A protein and the small-molecule ligand that binds it are described below.
Small molecule (SMILES): O=C(Cc1ccc(Cl)cc1)N1CCC2(CC1)Oc1ccccc1O2

Binding-site contacts:
Ligand atom C12 contacts residue GLU123 of chain 1.A at 3.1 Å.
Ligand atom C9 contacts residue PHE213 of chain 1.A at 3.7 Å (hydrophobic).
Ligand atom CL contacts residue BOG1 of chain 1.I at 4.1 Å.
Ligand atom C20 contacts residue BOG1 of chain 1.I at 3.9 Å.
Ligand atom CL contacts residue TRP266 of chain 1.A at 3.6 Å.
Ligand atom C3 contacts residue MET208 of chain 1.A at 3.7 Å (hydrophobic).
Ligand atom O5 contacts residue MET208 of chain 1.A at 4.1 Å.
Ligand atom C14 contacts residue HIS212 of chain 1.A at 4.2 Å.
Ligand atom O4 contacts residue TYR269 of chain 1.A at 3.6 Å.
Ligand atom O13 contacts residue MET208 of chain 1.A at 3.5 Å.
Ligand atom C19 contacts residue PHE213 of chain 1.A at 4.0 Å (hydrophobic).
Ligand atom C21 contacts residue TYR269 of chain 1.A at 3.4 Å (hydrophobic).
Ligand atom C19 contacts residue LEU126 of chain 1.A at 3.7 Å (hydrophobic).
Ligand atom C17 contacts residue LEU126 of chain 1.A at 3.5 Å (hydrophobic).
Ligand atom C11 contacts residue PHE213 of chain 1.A at 3.5 Å (hydrophobic).
Ligand atom C8 contacts residue TYR192 of chain 1.A at 3.2 Å (hydrophobic).
Ligand atom C18 contacts residue TYR269 of chain 1.A at 4.0 Å (hydrophobic).
Ligand atom C20 contacts residue CYS265 of chain 1.A at 3.9 Å (hydrophobic).
Ligand atom CL contacts residue CYS265 of chain 1.A at 3.4 Å.
Ligand atom C10 contacts residue TYR192 of chain 1.A at 3.7 Å (hydrophobic).
Ligand atom C9 contacts residue MET208 of chain 1.A at 4.0 Å (hydrophobic).
Ligand atom C3 contacts residue BOG1 of chain 1.I at 4.0 Å.
Ligand atom C12 contacts residue MET208 of chain 1.A at 4.0 Å (hydrophobic).
Ligand atom C10 contacts residue BOG1 of chain 1.I at 3.8 Å.
Ligand atom C18 contacts residue BOG1 of chain 1.I at 3.6 Å.
Ligand atom C15 contacts residue CYS265 of chain 1.A at 4.2 Å (hydrophobic).
Ligand atom C3 contacts residue TYR192 of chain 1.A at 4.0 Å (hydrophobic).
Ligand atom O13 contacts residue BOG1 of chain 1.I at 3.7 Å.
Ligand atom C19 contacts residue HIS212 of chain 1.A at 3.9 Å.
Ligand atom C17 contacts residue HIS212 of chain 1.A at 3.2 Å.
Ligand atom C24 contacts residue TYR269 of chain 1.A at 3.7 Å (hydrophobic).
Ligand atom O13 contacts residue TYR192 of chain 1.A at 3.1 Å (h-bond).
Ligand atom C14 contacts residue GLU123 of chain 1.A at 4.0 Å.
Ligand atom N2 contacts residue BOG1 of chain 1.I at 4.2 Å.
Ligand atom C21 contacts residue ALA273 of chain 1.A at 4.1 Å (hydrophobic).
Ligand atom C24 contacts residue ALA273 of chain 1.A at 3.3 Å (hydrophobic).
Ligand atom C10 contacts residue TYR269 of chain 1.A at 3.6 Å (hydrophobic).
Ligand atom C22 contacts residue VAL205 of chain 1.A at 3.5 Å (hydrophobic).
Ligand atom C20 contacts residue TYR269 of chain 1.A at 3.6 Å (hydrophobic).
Ligand atom C23 contacts residue ALA273 of chain 1.A at 4.1 Å (hydrophobic).

Sequence of chain 1.A:
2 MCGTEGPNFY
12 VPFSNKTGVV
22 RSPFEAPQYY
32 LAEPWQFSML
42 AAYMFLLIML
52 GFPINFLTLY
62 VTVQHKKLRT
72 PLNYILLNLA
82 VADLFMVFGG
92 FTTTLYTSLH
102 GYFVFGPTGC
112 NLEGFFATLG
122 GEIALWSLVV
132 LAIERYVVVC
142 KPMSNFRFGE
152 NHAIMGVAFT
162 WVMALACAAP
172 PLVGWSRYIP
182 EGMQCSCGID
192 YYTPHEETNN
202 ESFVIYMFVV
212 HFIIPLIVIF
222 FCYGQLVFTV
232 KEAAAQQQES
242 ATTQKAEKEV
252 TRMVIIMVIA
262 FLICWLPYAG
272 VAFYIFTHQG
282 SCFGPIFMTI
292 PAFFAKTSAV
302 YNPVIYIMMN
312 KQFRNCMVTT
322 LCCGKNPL